A protein and the small-molecule ligand that binds it are described below.
Small molecule (SMILES): O=C1c2c(O)ccc(O)c2C(=O)c2c(NCCNCCO)ccc(NCCNCCO)c21

Sequence of chain 1.A:
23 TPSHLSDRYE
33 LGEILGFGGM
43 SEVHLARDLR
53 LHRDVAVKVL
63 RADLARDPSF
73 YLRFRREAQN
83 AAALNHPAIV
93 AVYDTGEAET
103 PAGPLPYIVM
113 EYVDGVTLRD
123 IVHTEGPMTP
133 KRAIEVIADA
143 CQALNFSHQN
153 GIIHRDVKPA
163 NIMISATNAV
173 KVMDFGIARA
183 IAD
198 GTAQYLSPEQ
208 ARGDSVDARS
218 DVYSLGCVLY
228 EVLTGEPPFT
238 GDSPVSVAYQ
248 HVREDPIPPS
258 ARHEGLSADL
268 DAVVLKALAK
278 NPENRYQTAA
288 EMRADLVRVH

Binding-site contacts:
Ligand atom CAR contacts residue ASN163 of chain 1.A at 3.9 Å.
Ligand atom OAD contacts residue ASP176 of chain 1.A at 3.9 Å.
Ligand atom CAY contacts residue LEU37 of chain 1.A at 3.6 Å (hydrophobic).
Ligand atom CAW contacts residue VAL115 of chain 1.A at 3.9 Å (hydrophobic).
Ligand atom OAE contacts residue TYR114 of chain 1.A at 3.4 Å.
Ligand atom CAO contacts residue GLY117 of chain 1.A at 3.9 Å.
Ligand atom CAN contacts residue ASN163 of chain 1.A at 3.2 Å.
Ligand atom NAS contacts residue GLY117 of chain 1.A at 3.5 Å (h-bond).
Ligand atom CAJ contacts residue LEU37 of chain 1.A at 3.5 Å (hydrophobic).
Ligand atom CAX contacts residue VAL45 of chain 1.A at 3.9 Å (hydrophobic).
Ligand atom NAV contacts residue GLY38 of chain 1.A at 3.9 Å.
Ligand atom CAR contacts residue ALA162 of chain 1.A at 3.5 Å (hydrophobic).
Ligand atom OAA contacts residue LEU37 of chain 1.A at 3.7 Å.
Ligand atom OAD contacts residue ASN163 of chain 1.A at 3.7 Å.
Ligand atom CAP contacts residue PHE39 of chain 1.A at 3.2 Å (hydrophobic).
Ligand atom NAT contacts residue ASN163 of chain 1.A at 2.5 Å (h-bond).
Ligand atom CAW contacts residue LEU37 of chain 1.A at 3.8 Å (hydrophobic).
Ligand atom OAE contacts residue LEU37 of chain 1.A at 3.6 Å.
Ligand atom OAD contacts residue LYS160 of chain 1.A at 3.3 Å (salt-bridge).
Ligand atom CAW contacts residue ALA58 of chain 1.A at 4.0 Å (hydrophobic).
Ligand atom CAP contacts residue ASN163 of chain 1.A at 3.7 Å.
Ligand atom OAD contacts residue ASP158 of chain 1.A at 3.9 Å.
Ligand atom CAZ contacts residue GLY38 of chain 1.A at 3.9 Å.
Ligand atom CAR contacts residue MET175 of chain 1.A at 3.7 Å (hydrophobic).
Ligand atom NAT contacts residue ALA162 of chain 1.A at 3.8 Å.
Ligand atom CAH contacts residue ALA58 of chain 1.A at 3.9 Å (hydrophobic).
Ligand atom NAT contacts residue PHE39 of chain 1.A at 3.9 Å.
Ligand atom OAA contacts residue VAL115 of chain 1.A at 3.4 Å (h-bond).
Ligand atom CAG contacts residue ALA58 of chain 1.A at 3.4 Å (hydrophobic).
Ligand atom CBA contacts residue LEU37 of chain 1.A at 3.9 Å (hydrophobic).
Ligand atom CAM contacts residue ASP122 of chain 1.A at 3.4 Å.
Ligand atom NAU contacts residue MET165 of chain 1.A at 3.9 Å.
Ligand atom CAI contacts residue LEU37 of chain 1.A at 3.2 Å (hydrophobic).
Ligand atom OAE contacts residue VAL115 of chain 1.A at 2.8 Å (h-bond).
Ligand atom CAN contacts residue ALA162 of chain 1.A at 3.8 Å (hydrophobic).
Ligand atom CBA contacts residue MET165 of chain 1.A at 3.7 Å (hydrophobic).
Ligand atom CBC contacts residue LEU37 of chain 1.A at 3.9 Å (hydrophobic).
Ligand atom OAA contacts residue MET165 of chain 1.A at 3.7 Å.
Ligand atom CAQ contacts residue GLY117 of chain 1.A at 3.4 Å.
Ligand atom CAG contacts residue GLU113 of chain 1.A at 3.6 Å.